A small-molecule ligand and the protein it binds are described below.
Small molecule (SMILES): C[N+](C)(C)[O-]

Binding-site contacts:
Ligand atom CAA contacts residue TYR34 of chain 1.E at 3.4 Å (hydrophobic).
Ligand atom NAC contacts residue TYR34 of chain 1.E at 4.5 Å.
Ligand atom NAC contacts residue TYR54 of chain 1.E at 4.4 Å.
Ligand atom OAE contacts residue TYR34 of chain 1.E at 4.0 Å.
Ligand atom CAB contacts residue GLU14 of chain 1.A at 3.9 Å.
Ligand atom OAE contacts residue TYR54 of chain 1.E at 3.8 Å.
Ligand atom CAB contacts residue TYR54 of chain 1.E at 4.0 Å (hydrophobic).
Ligand atom CAD contacts residue TYR54 of chain 1.E at 4.4 Å (hydrophobic).

Sequence of chain 1.A:
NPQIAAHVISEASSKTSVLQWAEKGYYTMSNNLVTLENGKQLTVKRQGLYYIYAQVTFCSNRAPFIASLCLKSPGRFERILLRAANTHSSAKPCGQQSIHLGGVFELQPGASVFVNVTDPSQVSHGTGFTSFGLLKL

Sequence of chain 1.E:
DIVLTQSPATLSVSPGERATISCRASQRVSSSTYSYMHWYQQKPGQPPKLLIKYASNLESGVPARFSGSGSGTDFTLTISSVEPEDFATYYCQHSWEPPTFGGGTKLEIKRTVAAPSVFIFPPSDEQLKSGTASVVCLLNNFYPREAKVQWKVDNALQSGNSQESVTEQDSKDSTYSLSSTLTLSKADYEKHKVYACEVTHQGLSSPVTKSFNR